The small molecule below binds the protein below.
Small molecule (SMILES): CC(=O)N[C@H]1[C@H](O[C@H]2[C@H](O)[C@@H](NC(C)=O)CO[C@@H]2CO)O[C@H](CO)[C@@H](O)[C@@H]1O

Sequence of chain 1.B:
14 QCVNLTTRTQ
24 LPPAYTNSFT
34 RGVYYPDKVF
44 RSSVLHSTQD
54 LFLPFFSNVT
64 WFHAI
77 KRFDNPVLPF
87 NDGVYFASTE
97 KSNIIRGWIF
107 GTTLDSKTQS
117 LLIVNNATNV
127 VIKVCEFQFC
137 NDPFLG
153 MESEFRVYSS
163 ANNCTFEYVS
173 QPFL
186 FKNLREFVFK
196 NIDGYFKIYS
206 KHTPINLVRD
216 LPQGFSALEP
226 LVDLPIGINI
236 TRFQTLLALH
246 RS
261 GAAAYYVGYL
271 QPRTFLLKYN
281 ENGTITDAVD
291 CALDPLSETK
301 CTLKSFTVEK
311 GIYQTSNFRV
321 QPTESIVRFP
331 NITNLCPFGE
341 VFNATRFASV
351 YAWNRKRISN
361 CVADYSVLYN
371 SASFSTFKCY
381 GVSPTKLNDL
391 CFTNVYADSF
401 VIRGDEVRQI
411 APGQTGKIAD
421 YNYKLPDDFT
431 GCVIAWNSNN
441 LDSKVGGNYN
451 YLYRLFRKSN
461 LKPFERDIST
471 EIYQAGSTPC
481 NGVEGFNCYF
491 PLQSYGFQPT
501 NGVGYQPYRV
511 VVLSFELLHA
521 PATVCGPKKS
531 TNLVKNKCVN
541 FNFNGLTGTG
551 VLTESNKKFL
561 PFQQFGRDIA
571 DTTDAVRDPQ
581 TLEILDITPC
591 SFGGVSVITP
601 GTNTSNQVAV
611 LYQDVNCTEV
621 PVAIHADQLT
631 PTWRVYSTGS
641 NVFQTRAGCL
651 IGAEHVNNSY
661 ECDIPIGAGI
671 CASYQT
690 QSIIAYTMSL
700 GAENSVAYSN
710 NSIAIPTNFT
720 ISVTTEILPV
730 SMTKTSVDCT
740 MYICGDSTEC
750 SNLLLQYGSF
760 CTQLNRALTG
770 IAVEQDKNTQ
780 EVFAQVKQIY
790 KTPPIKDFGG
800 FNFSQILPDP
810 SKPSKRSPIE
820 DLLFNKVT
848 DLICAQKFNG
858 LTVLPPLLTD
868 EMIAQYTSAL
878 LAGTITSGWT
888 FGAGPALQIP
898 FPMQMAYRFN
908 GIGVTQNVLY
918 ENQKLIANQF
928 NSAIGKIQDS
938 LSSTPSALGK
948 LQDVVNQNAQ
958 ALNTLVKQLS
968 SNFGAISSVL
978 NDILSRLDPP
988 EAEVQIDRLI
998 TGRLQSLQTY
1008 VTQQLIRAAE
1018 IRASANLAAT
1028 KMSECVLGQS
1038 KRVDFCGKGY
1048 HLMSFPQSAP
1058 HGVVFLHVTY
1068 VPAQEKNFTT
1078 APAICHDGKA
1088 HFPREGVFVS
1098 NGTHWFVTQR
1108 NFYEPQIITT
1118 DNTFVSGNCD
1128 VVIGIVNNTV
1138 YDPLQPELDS

Binding-site contacts:
Ligand atom N2 contacts residue ASN1134 of chain 1.B at 2.9 Å (h-bond).
Ligand atom O6 contacts residue ASN1134 of chain 1.B at 4.4 Å.
Ligand atom C4 contacts residue ASN1134 of chain 1.B at 4.2 Å.
Ligand atom C6 contacts residue ASN1134 of chain 1.B at 4.3 Å.
Ligand atom C5 contacts residue ASN1134 of chain 1.B at 3.7 Å.
Ligand atom C1 contacts residue ASN1134 of chain 1.B at 1.4 Å.
Ligand atom C2 contacts residue ASN1134 of chain 1.B at 2.5 Å.
Ligand atom C8 contacts residue ASN1134 of chain 1.B at 4.1 Å.
Ligand atom C3 contacts residue ASN1134 of chain 1.B at 3.8 Å.
Ligand atom C7 contacts residue ASN1134 of chain 1.B at 3.7 Å.
Ligand atom O5 contacts residue ASN1134 of chain 1.B at 2.4 Å (h-bond).